Binding-site contacts:
Ligand atom O7 contacts residue ASN788 of chain 1.B at 3.9 Å.
Ligand atom N2 contacts residue ASN788 of chain 1.B at 2.7 Å (h-bond).
Ligand atom C1 contacts residue ASN788 of chain 1.B at 1.4 Å.
Ligand atom C7 contacts residue ASN788 of chain 1.B at 3.5 Å.
Ligand atom C4 contacts residue ASN788 of chain 1.B at 4.1 Å.
Ligand atom C6 contacts residue ASN788 of chain 1.B at 4.4 Å.
Ligand atom O5 contacts residue ASN788 of chain 1.B at 2.4 Å (h-bond).
Ligand atom C2 contacts residue ASN788 of chain 1.B at 2.4 Å.
Ligand atom C3 contacts residue ASN788 of chain 1.B at 3.6 Å.
Ligand atom C5 contacts residue ASN788 of chain 1.B at 3.7 Å.

Sequence of chain 1.B:
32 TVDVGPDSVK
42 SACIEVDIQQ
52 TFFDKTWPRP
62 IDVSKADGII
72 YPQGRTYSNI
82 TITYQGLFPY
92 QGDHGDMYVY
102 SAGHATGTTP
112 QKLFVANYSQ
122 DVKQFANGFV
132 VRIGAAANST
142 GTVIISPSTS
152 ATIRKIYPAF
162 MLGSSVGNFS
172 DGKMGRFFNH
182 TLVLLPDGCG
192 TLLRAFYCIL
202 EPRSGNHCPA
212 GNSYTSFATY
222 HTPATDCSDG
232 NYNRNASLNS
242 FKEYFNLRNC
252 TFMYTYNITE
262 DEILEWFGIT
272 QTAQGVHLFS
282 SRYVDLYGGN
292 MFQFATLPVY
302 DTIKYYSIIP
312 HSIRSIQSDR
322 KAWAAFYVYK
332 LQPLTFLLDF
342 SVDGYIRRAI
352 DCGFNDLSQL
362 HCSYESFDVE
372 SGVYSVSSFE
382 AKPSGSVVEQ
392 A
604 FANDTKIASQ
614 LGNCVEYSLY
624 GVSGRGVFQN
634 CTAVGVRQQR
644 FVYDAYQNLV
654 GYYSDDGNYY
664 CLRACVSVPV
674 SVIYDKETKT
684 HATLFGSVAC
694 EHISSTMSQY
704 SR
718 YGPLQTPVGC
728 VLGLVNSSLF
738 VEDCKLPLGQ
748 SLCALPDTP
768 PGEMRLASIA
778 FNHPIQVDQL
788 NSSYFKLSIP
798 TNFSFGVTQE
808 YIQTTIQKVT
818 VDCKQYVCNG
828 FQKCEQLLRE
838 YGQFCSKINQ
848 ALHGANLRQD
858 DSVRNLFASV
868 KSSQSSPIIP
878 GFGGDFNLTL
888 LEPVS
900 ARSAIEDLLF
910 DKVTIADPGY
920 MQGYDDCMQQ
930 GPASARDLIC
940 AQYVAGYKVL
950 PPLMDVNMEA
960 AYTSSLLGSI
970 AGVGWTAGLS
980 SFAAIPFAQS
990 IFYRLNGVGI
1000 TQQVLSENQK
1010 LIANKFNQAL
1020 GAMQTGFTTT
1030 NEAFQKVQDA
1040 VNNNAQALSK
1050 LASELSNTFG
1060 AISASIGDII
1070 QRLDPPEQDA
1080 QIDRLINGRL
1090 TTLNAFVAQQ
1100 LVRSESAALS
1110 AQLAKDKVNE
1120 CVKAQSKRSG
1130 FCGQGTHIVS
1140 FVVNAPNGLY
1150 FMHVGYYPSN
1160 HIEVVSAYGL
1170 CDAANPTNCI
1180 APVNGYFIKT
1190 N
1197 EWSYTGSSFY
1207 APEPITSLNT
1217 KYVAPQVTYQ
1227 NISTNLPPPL

A small-molecule ligand and the protein it binds are described below.
Small molecule (SMILES): CC(=O)N[C@@H]1[C@@H](O)[C@H](O)[C@@H](CO)O[C@H]1O